Binding-site contacts:
Ligand atom C3 contacts residue ASN791 of chain 1.A at 3.8 Å.
Ligand atom C1 contacts residue ASN791 of chain 1.A at 1.4 Å.
Ligand atom C8 contacts residue ASN791 of chain 1.A at 3.6 Å.
Ligand atom C5 contacts residue ASN791 of chain 1.A at 3.7 Å.
Ligand atom O7 contacts residue ASN791 of chain 1.A at 3.2 Å (h-bond).
Ligand atom O5 contacts residue ASN791 of chain 1.A at 2.4 Å (h-bond).
Ligand atom C7 contacts residue ASN791 of chain 1.A at 3.2 Å.
Ligand atom N2 contacts residue ASN791 of chain 1.A at 2.9 Å (h-bond).
Ligand atom C2 contacts residue ASN791 of chain 1.A at 2.5 Å.
Ligand atom C4 contacts residue ASN791 of chain 1.A at 4.2 Å.

Sequence of chain 1.A:
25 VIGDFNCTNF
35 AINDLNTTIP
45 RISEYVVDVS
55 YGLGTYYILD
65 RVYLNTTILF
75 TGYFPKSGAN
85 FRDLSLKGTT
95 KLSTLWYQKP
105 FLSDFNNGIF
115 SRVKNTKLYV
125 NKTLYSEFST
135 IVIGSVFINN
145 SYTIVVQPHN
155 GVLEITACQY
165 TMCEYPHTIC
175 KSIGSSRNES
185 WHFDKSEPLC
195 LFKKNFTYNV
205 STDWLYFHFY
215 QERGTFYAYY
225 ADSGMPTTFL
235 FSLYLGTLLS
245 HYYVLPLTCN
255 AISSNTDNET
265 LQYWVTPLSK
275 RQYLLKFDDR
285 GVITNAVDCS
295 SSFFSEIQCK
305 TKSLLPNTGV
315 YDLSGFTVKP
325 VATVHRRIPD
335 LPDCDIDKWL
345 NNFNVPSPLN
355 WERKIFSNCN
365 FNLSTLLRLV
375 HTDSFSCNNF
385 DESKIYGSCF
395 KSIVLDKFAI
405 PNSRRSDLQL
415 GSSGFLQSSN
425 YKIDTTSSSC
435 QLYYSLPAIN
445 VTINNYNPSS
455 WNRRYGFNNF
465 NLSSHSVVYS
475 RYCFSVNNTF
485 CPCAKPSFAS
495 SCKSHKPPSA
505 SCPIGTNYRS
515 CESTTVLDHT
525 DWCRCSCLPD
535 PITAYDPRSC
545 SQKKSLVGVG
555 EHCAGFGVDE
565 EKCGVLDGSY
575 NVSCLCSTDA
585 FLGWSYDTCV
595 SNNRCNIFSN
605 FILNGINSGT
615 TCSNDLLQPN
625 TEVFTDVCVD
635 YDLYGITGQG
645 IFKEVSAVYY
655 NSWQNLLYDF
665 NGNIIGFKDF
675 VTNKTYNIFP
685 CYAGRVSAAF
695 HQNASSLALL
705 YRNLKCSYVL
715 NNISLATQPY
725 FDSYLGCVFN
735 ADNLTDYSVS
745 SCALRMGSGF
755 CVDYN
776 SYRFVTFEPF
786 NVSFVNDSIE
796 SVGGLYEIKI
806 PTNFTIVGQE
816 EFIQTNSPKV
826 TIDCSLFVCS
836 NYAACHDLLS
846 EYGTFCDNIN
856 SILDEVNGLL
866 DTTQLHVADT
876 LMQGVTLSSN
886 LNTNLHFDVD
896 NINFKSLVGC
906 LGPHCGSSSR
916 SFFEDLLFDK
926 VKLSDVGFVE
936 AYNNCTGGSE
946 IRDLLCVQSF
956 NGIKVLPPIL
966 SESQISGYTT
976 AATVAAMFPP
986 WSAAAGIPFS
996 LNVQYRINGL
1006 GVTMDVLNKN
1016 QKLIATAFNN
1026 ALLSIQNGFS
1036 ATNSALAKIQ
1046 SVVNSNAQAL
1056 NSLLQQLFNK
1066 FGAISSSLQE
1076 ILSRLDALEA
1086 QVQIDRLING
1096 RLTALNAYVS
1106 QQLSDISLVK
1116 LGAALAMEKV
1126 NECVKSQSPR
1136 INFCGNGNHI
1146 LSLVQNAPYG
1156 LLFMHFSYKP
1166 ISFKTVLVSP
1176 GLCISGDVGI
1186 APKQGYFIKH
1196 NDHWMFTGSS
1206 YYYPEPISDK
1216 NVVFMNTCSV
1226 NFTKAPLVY

A small-molecule ligand and the protein it binds are described below.
Small molecule (SMILES): CC(=O)N[C@@H]1[C@@H](O)[C@H](O)[C@@H](CO)O[C@H]1O